Binding-site contacts:
Ligand atom O31 contacts residue ASP109 of chain 1.A at 3.6 Å.
Ligand atom O01 contacts residue ILE121 of chain 1.A at 2.9 Å (h-bond).
Ligand atom O01 contacts residue MN1 of chain 1.B at 2.1 Å.
Ligand atom C30 contacts residue TYR44 of chain 1.A at 3.5 Å (hydrophobic).
Ligand atom O31 contacts residue LEU107 of chain 1.A at 3.9 Å.
Ligand atom C22 contacts residue TYR44 of chain 1.A at 4.0 Å (hydrophobic).
Ligand atom O33 contacts residue HIS61 of chain 1.A at 3.0 Å (h-bond).
Ligand atom C15 contacts residue LYS54 of chain 1.A at 3.6 Å.
Ligand atom O33 contacts residue GLU120 of chain 1.A at 3.0 Å (salt-bridge).
Ligand atom C23 contacts residue GLU81 of chain 1.A at 3.6 Å.
Ligand atom C02 contacts residue HIS61 of chain 1.A at 3.4 Å.
Ligand atom O33 contacts residue ASP109 of chain 1.A at 2.5 Å (salt-bridge).
Ligand atom O33 contacts residue MN1 of chain 1.B at 2.0 Å.
Ligand atom C18 contacts residue MN1 of chain 1.C at 3.1 Å.
Ligand atom C14 contacts residue LYS54 of chain 1.A at 3.3 Å.
Ligand atom C29 contacts residue GLU46 of chain 1.A at 3.3 Å.
Ligand atom C32 contacts residue GLU120 of chain 1.A at 3.5 Å.
Ligand atom O33 contacts residue MN1 of chain 1.C at 2.7 Å.
Ligand atom O01 contacts residue GLU120 of chain 1.A at 3.0 Å (salt-bridge).
Ligand atom O31 contacts residue GLU81 of chain 1.A at 3.6 Å (salt-bridge).
Ligand atom O26 contacts residue THR58 of chain 1.A at 2.6 Å (h-bond).
Ligand atom C32 contacts residue HIS61 of chain 1.A at 3.4 Å.
Ligand atom C29 contacts residue ALA40 of chain 1.A at 3.6 Å (hydrophobic).
Ligand atom C29 contacts residue MET41 of chain 1.A at 3.7 Å (hydrophobic).
Ligand atom C32 contacts residue MN1 of chain 1.B at 2.6 Å.
Ligand atom C24 contacts residue GLU81 of chain 1.A at 3.7 Å.
Ligand atom C25 contacts residue THR58 of chain 1.A at 4.0 Å.
Ligand atom C32 contacts residue ASP109 of chain 1.A at 3.9 Å.
Ligand atom O01 contacts residue HIS61 of chain 1.A at 2.9 Å (h-bond).
Ligand atom O28 contacts residue GLU46 of chain 1.A at 4.0 Å.
Ligand atom C21 contacts residue TYR44 of chain 1.A at 3.3 Å (hydrophobic).
Ligand atom C29 contacts residue TYR44 of chain 1.A at 3.6 Å (hydrophobic).
Ligand atom C17 contacts residue MN1 of chain 1.C at 3.9 Å.
Ligand atom C02 contacts residue ILE121 of chain 1.A at 4.0 Å (hydrophobic).
Ligand atom C20 contacts residue TYR44 of chain 1.A at 3.4 Å (hydrophobic).
Ligand atom C02 contacts residue GLU120 of chain 1.A at 3.5 Å.
Ligand atom O31 contacts residue MN1 of chain 1.C at 2.0 Å.
Ligand atom C02 contacts residue MN1 of chain 1.B at 2.7 Å.
Ligand atom O01 contacts residue GLY122 of chain 1.A at 3.9 Å.
Ligand atom C32 contacts residue MN1 of chain 1.C at 3.7 Å.

A protein and the small-molecule ligand that binds it are described below.
Small molecule (SMILES): COc1cc(CCNC(=O)c2nc(Cc3ccccc3C(F)(F)F)[nH]c(=O)c2O)ccc1O

Sequence of chain 1.A:
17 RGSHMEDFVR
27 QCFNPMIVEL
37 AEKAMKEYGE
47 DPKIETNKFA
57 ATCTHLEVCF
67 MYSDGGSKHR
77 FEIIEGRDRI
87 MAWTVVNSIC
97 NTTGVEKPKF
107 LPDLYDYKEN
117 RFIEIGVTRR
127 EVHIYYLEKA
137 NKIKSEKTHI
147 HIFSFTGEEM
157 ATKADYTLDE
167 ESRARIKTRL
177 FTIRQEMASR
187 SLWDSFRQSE